Binding-site contacts:
Ligand atom C2 contacts residue AZA1 of chain 2.D at 4.0 Å.
Ligand atom N7 contacts residue LEU38 of chain 2.A at 3.8 Å.
Ligand atom C4 contacts residue ZN1 of chain 2.F at 3.0 Å.
Ligand atom N9 contacts residue AZA1 of chain 2.D at 3.2 Å (h-bond).
Ligand atom N8 contacts residue ARG8 of chain 2.A at 3.8 Å.
Ligand atom C6 contacts residue SER252 of chain 1.A at 4.1 Å.
Ligand atom C6 contacts residue LYS290 of chain 1.A at 2.7 Å.
Ligand atom N3 contacts residue LEU288 of chain 1.A at 3.4 Å.
Ligand atom O2 contacts residue LEU288 of chain 1.A at 3.5 Å.
Ligand atom N9 contacts residue LEU38 of chain 2.A at 3.5 Å.
Ligand atom N1 contacts residue LEU288 of chain 1.A at 3.5 Å.
Ligand atom O2 contacts residue ASP12 of chain 2.A at 2.9 Å (salt-bridge).
Ligand atom C5 contacts residue ZN1 of chain 2.F at 4.1 Å.
Ligand atom O2 contacts residue ZN1 of chain 2.G at 3.0 Å.
Ligand atom C2 contacts residue ASP12 of chain 2.A at 3.7 Å.
Ligand atom N3 contacts residue ZN1 of chain 2.G at 2.0 Å.
Ligand atom C4 contacts residue LEU288 of chain 1.A at 3.9 Å (hydrophobic).
Ligand atom N1 contacts residue LYS290 of chain 1.A at 3.3 Å (salt-bridge).
Ligand atom O6 contacts residue SER252 of chain 1.A at 3.5 Å.
Ligand atom N3 contacts residue ASP12 of chain 2.A at 3.9 Å.
Ligand atom C4 contacts residue LEU38 of chain 2.A at 3.9 Å (hydrophobic).
Ligand atom C4 contacts residue ZN1 of chain 2.G at 3.0 Å.
Ligand atom N8 contacts residue LEU38 of chain 2.A at 3.4 Å.
Ligand atom C4 contacts residue AZA1 of chain 2.D at 3.6 Å.
Ligand atom N8 contacts residue ZN1 of chain 2.F at 3.0 Å.
Ligand atom N9 contacts residue ZN1 of chain 2.G at 3.5 Å.
Ligand atom N9 contacts residue ZN1 of chain 2.F at 2.0 Å.
Ligand atom C5 contacts residue LYS290 of chain 1.A at 3.2 Å.
Ligand atom C5 contacts residue LEU38 of chain 2.A at 4.1 Å (hydrophobic).
Ligand atom N7 contacts residue ZN1 of chain 2.F at 4.1 Å.
Ligand atom O2 contacts residue AZA1 of chain 2.D at 4.0 Å.
Ligand atom N3 contacts residue AZA1 of chain 2.D at 3.2 Å (h-bond).
Ligand atom C2 contacts residue ZN1 of chain 2.G at 2.9 Å.
Ligand atom N8 contacts residue AZA1 of chain 2.D at 4.1 Å.
Ligand atom O6 contacts residue LYS290 of chain 1.A at 2.1 Å (salt-bridge).
Ligand atom N3 contacts residue ZN1 of chain 2.F at 3.4 Å.
Ligand atom C6 contacts residue LEU288 of chain 1.A at 4.0 Å (hydrophobic).
Ligand atom N1 contacts residue SER252 of chain 1.A at 4.0 Å.
Ligand atom N7 contacts residue LYS290 of chain 1.A at 3.6 Å.
Ligand atom C2 contacts residue LEU288 of chain 1.A at 3.2 Å (hydrophobic).

Sequence of chain 1.A:
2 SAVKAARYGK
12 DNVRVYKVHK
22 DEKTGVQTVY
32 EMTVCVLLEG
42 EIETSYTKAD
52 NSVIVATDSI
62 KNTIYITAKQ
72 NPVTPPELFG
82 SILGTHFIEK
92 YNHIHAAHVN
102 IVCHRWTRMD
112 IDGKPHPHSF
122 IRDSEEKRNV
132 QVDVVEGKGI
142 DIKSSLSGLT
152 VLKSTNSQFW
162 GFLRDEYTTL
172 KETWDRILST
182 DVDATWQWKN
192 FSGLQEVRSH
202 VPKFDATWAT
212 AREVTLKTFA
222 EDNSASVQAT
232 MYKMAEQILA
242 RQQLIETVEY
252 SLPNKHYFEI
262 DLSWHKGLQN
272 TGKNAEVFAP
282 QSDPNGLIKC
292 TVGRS

Sequence of chain 2.A:
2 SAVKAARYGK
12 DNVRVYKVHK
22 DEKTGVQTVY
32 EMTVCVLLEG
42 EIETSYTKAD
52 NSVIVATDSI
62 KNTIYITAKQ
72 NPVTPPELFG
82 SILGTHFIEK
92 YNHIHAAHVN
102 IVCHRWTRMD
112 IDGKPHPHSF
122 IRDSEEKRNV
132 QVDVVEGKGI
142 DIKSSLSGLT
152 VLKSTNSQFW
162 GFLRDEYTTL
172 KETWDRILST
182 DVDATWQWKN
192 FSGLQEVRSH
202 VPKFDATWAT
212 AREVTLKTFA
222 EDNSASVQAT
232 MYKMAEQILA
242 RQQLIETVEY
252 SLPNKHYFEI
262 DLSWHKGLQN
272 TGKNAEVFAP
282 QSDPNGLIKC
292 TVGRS

This protein binds this small molecule.
Small molecule (SMILES): O=c1[nH]c(=O)c2nn[nH]c2[nH]1